Sequence of chain 1.E:
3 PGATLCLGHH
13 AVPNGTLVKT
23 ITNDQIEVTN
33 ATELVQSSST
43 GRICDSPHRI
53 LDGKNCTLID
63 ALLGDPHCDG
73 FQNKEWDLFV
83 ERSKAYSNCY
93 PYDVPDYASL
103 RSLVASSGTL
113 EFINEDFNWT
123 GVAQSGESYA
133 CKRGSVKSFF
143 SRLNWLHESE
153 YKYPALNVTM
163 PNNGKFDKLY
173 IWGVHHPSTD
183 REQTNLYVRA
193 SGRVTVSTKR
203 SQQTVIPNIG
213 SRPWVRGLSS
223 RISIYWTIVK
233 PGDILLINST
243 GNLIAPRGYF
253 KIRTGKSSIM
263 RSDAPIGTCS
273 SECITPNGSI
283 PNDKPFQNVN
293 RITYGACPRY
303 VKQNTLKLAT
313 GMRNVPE

A protein and the small-molecule ligand that binds it are described below.
Small molecule (SMILES): CC(=O)N[C@H]1[C@H](O[C@H]2[C@H](O)[C@@H](NC(C)=O)CO[C@@H]2CO)O[C@H](CO)[C@@H](O[C@@H]2O[C@H](CO[C@H]3O[C@H](CO)[C@@H](O)[C@H](O)[C@@H]3O)[C@@H](O)[C@H](O[C@H]3O[C@H](CO)[C@@H](O)[C@H](O)[C@@H]3O)[C@@H]2O)[C@@H]1O

Binding-site contacts:
Ligand atom C4 contacts residue TRP216 of chain 1.E at 4.5 Å (hydrophobic).
Ligand atom C2 contacts residue ASN159 of chain 2.E at 2.4 Å.
Ligand atom C2 contacts residue TRP216 of chain 1.E at 4.3 Å (hydrophobic).
Ligand atom O7 contacts residue ARG214 of chain 1.E at 3.9 Å.
Ligand atom O6 contacts residue THR161 of chain 2.E at 3.8 Å.
Ligand atom O7 contacts residue LEU238 of chain 2.E at 4.5 Å.
Ligand atom O3 contacts residue SER213 of chain 1.E at 4.2 Å.
Ligand atom C1 contacts residue TRP216 of chain 1.E at 4.2 Å (hydrophobic).
Ligand atom C4 contacts residue TRP216 of chain 1.E at 4.4 Å (hydrophobic).
Ligand atom C8 contacts residue SER213 of chain 1.E at 3.1 Å.
Ligand atom O5 contacts residue ASN159 of chain 2.E at 2.4 Å (h-bond).
Ligand atom C5 contacts residue TRP216 of chain 1.E at 3.7 Å (hydrophobic).
Ligand atom C7 contacts residue ASN159 of chain 2.E at 3.7 Å.
Ligand atom O7 contacts residue PRO215 of chain 1.E at 3.2 Å.
Ligand atom C2 contacts residue SER213 of chain 1.E at 3.6 Å.
Ligand atom C8 contacts residue THR161 of chain 2.E at 4.0 Å.
Ligand atom N2 contacts residue ASN159 of chain 2.E at 2.8 Å (h-bond).
Ligand atom C5 contacts residue LEU238 of chain 2.E at 4.2 Å (hydrophobic).
Ligand atom C8 contacts residue PRO215 of chain 1.E at 4.3 Å (hydrophobic).
Ligand atom O4 contacts residue TRP216 of chain 1.E at 3.9 Å.
Ligand atom C5 contacts residue ASN159 of chain 2.E at 3.7 Å.
Ligand atom C3 contacts residue ASN159 of chain 2.E at 3.8 Å.
Ligand atom O3 contacts residue TRP216 of chain 1.E at 3.7 Å.
Ligand atom C1 contacts residue LEU238 of chain 2.E at 4.5 Å (hydrophobic).
Ligand atom N2 contacts residue SER213 of chain 1.E at 2.5 Å (h-bond).
Ligand atom O6 contacts residue TRP216 of chain 1.E at 3.9 Å.
Ligand atom C3 contacts residue SER213 of chain 1.E at 3.8 Å.
Ligand atom C8 contacts residue ILE236 of chain 2.E at 4.0 Å (hydrophobic).
Ligand atom C7 contacts residue TRP216 of chain 1.E at 3.9 Å (hydrophobic).
Ligand atom C1 contacts residue SER213 of chain 1.E at 4.0 Å.
Ligand atom O7 contacts residue SER213 of chain 1.E at 4.4 Å.
Ligand atom O7 contacts residue ASN159 of chain 2.E at 4.1 Å.
Ligand atom O5 contacts residue TRP216 of chain 1.E at 4.3 Å.
Ligand atom C7 contacts residue PRO215 of chain 1.E at 4.1 Å (hydrophobic).
Ligand atom C1 contacts residue ASN159 of chain 2.E at 1.4 Å.
Ligand atom C6 contacts residue TRP216 of chain 1.E at 3.7 Å (hydrophobic).
Ligand atom O7 contacts residue TRP216 of chain 1.E at 3.0 Å (h-bond).
Ligand atom C4 contacts residue ASN159 of chain 2.E at 4.2 Å.
Ligand atom C8 contacts residue LEU238 of chain 2.E at 4.5 Å (hydrophobic).
Ligand atom C7 contacts residue SER213 of chain 1.E at 3.3 Å.

Sequence of chain 2.E:
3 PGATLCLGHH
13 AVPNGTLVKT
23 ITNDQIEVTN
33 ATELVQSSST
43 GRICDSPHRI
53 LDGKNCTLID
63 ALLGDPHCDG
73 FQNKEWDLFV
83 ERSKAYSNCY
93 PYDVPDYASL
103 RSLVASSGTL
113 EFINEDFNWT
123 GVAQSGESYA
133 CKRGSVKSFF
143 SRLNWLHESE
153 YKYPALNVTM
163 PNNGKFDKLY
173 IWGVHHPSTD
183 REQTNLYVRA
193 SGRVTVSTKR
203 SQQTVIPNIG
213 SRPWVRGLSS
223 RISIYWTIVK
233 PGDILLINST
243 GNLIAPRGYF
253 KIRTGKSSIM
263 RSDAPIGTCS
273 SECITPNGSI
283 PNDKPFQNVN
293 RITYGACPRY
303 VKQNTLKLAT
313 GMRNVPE